This small molecule binds to this protein.
Small molecule (SMILES): CC(=O)N[C@@H]1[C@@H](O)[C@H](O)[C@@H](CO)O[C@H]1O

Sequence of chain 1.A:
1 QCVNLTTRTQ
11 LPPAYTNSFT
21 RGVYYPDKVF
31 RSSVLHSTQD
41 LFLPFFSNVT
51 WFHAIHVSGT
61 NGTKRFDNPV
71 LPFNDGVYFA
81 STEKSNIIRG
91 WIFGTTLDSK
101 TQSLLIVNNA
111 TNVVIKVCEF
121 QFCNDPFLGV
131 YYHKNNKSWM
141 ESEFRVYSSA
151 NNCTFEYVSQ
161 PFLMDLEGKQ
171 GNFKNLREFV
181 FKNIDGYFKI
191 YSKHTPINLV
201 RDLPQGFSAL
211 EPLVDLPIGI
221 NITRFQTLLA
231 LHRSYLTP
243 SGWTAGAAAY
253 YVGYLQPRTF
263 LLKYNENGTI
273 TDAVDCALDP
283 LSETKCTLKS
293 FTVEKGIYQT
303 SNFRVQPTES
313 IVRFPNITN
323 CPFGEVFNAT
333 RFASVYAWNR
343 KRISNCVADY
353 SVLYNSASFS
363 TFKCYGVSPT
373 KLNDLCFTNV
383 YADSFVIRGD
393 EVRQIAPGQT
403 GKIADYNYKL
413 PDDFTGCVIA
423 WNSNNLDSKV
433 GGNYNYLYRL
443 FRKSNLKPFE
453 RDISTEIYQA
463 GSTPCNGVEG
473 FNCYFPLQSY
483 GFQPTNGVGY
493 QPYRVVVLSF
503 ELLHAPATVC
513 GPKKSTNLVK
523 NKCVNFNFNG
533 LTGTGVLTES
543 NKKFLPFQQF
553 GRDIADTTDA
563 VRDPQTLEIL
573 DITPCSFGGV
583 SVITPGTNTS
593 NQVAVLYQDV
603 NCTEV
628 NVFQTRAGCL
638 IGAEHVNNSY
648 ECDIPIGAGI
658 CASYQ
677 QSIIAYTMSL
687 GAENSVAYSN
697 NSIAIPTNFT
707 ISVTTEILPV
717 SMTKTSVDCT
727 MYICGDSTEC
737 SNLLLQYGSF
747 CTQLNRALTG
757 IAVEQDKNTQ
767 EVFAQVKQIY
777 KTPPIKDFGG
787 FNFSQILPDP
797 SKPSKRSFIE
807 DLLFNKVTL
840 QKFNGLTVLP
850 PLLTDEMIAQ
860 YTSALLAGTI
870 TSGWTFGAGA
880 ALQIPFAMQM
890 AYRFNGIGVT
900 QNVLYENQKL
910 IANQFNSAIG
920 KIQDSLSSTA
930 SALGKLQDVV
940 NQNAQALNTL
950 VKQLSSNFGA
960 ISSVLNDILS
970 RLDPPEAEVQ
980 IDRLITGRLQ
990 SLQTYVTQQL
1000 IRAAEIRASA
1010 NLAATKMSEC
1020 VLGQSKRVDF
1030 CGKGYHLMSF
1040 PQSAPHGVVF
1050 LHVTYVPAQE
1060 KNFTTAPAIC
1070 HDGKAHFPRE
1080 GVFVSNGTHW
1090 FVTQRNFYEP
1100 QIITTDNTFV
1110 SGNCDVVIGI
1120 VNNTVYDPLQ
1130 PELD

Binding-site contacts:
Ligand atom C5 contacts residue ASN644 of chain 1.A at 3.1 Å.
Ligand atom C3 contacts residue ASN644 of chain 1.A at 3.5 Å.
Ligand atom C4 contacts residue ASN644 of chain 1.A at 3.3 Å.
Ligand atom C6 contacts residue ASN644 of chain 1.A at 3.2 Å.
Ligand atom C1 contacts residue ASN644 of chain 1.A at 1.4 Å.
Ligand atom C7 contacts residue ASN644 of chain 1.A at 3.8 Å.
Ligand atom O3 contacts residue ASN644 of chain 1.A at 4.4 Å.
Ligand atom O6 contacts residue ASN644 of chain 1.A at 3.6 Å.
Ligand atom C2 contacts residue ASN644 of chain 1.A at 2.5 Å.
Ligand atom O5 contacts residue ASN644 of chain 1.A at 2.4 Å (h-bond).
Ligand atom N2 contacts residue ASN644 of chain 1.A at 3.7 Å.
Ligand atom O7 contacts residue ASN644 of chain 1.A at 3.2 Å.